A protein and the small-molecule ligand that binds it are described below.
Small molecule (SMILES): CC(C)=CCC/C(C)=C(\F)COP(=O)(O)OP(=O)(O)O

Sequence of chain 1.A:
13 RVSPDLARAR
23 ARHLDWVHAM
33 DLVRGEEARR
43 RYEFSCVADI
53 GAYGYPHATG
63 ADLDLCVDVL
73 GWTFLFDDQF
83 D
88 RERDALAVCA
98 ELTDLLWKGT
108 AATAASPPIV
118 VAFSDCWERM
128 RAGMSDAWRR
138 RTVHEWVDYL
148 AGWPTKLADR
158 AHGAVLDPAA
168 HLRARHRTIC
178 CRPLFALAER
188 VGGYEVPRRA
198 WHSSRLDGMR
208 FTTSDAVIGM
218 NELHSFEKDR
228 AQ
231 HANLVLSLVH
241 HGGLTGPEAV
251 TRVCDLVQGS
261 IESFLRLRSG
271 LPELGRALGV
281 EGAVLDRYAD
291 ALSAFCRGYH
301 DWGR

Binding-site contacts:
Ligand atom O1A contacts residue PHE76 of chain 1.A at 3.5 Å.
Ligand atom C6 contacts residue ASN218 of chain 1.A at 3.9 Å.
Ligand atom C1 contacts residue ASP79 of chain 1.A at 3.8 Å.
Ligand atom C9 contacts residue VAL214 of chain 1.A at 3.6 Å (hydrophobic).
Ligand atom O1 contacts residue PHE76 of chain 1.A at 3.4 Å.
Ligand atom O3B contacts residue ASP80 of chain 1.A at 2.6 Å (salt-bridge).
Ligand atom C7 contacts residue ILE176 of chain 1.A at 4.1 Å (hydrophobic).
Ligand atom PB contacts residue ASP80 of chain 1.A at 4.0 Å.
Ligand atom C2 contacts residue ASN218 of chain 1.A at 4.2 Å.
Ligand atom C1 contacts residue PHE76 of chain 1.A at 3.7 Å (hydrophobic).
Ligand atom C9 contacts residue PHE295 of chain 1.A at 4.0 Å (hydrophobic).
Ligand atom O2B contacts residue LYS225 of chain 1.A at 3.1 Å.
Ligand atom C6 contacts residue PHE76 of chain 1.A at 3.4 Å (hydrophobic).
Ligand atom C3 contacts residue ARG172 of chain 1.A at 4.2 Å.
Ligand atom F2 contacts residue SER222 of chain 1.A at 4.0 Å.
Ligand atom O2B contacts residue ASP83 of chain 1.A at 3.5 Å (salt-bridge).
Ligand atom PA contacts residue MG1 of chain 1.C at 3.5 Å.
Ligand atom C4 contacts residue PHE76 of chain 1.A at 3.6 Å (hydrophobic).
Ligand atom C5 contacts residue ASN218 of chain 1.A at 3.7 Å.
Ligand atom C3 contacts residue PHE76 of chain 1.A at 3.7 Å (hydrophobic).
Ligand atom O3B contacts residue MG1 of chain 1.C at 2.5 Å.
Ligand atom C10 contacts residue PHE76 of chain 1.A at 3.9 Å (hydrophobic).
Ligand atom C2 contacts residue PHE76 of chain 1.A at 3.7 Å (hydrophobic).
Ligand atom C7 contacts residue TYR299 of chain 1.A at 4.0 Å (hydrophobic).
Ligand atom O1B contacts residue MG1 of chain 1.C at 4.0 Å.
Ligand atom O1A contacts residue ASP80 of chain 1.A at 4.0 Å.
Ligand atom C7 contacts residue ASN218 of chain 1.A at 4.1 Å.
Ligand atom C9 contacts residue ILE176 of chain 1.A at 4.0 Å (hydrophobic).
Ligand atom C5 contacts residue ARG172 of chain 1.A at 3.5 Å.
Ligand atom O1B contacts residue LYS225 of chain 1.A at 3.0 Å (salt-bridge).
Ligand atom PB contacts residue MG1 of chain 1.C at 3.6 Å.
Ligand atom O3A contacts residue MG1 of chain 1.C at 3.9 Å.
Ligand atom PB contacts residue LYS225 of chain 1.A at 3.6 Å.
Ligand atom O3B contacts residue ASP79 of chain 1.A at 3.4 Å (salt-bridge).
Ligand atom C4 contacts residue ASP79 of chain 1.A at 3.9 Å.
Ligand atom C10 contacts residue LEU72 of chain 1.A at 3.5 Å (hydrophobic).
Ligand atom F2 contacts residue ASN218 of chain 1.A at 3.1 Å.
Ligand atom C8 contacts residue TYR299 of chain 1.A at 4.2 Å (hydrophobic).
Ligand atom O1A contacts residue MG1 of chain 1.C at 2.1 Å.
Ligand atom C4 contacts residue THR75 of chain 1.A at 4.1 Å.